Sequence of chain 3.A:
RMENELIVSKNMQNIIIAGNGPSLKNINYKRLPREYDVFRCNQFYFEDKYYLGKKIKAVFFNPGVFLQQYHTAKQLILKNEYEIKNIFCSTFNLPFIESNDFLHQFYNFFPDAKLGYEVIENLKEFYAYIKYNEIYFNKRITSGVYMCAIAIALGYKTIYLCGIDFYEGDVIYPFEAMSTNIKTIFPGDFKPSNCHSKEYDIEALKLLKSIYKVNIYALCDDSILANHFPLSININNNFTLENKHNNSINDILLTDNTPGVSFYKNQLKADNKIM

Binding-site contacts:
Ligand atom O3A contacts residue ASN49 of chain 3.A at 3.0 Å (h-bond).
Ligand atom OBA contacts residue SER150 of chain 3.A at 2.9 Å (h-bond).
Ligand atom C3A contacts residue TYR174 of chain 3.A at 3.3 Å (hydrophobic).
Ligand atom O2' contacts residue THR149 of chain 3.A at 3.1 Å (h-bond).
Ligand atom O8A contacts residue GLN50 of chain 3.A at 2.9 Å (h-bond).
Ligand atom O3' contacts residue SER150 of chain 3.A at 2.8 Å (h-bond).
Ligand atom O2A contacts residue TYR180 of chain 3.A at 2.5 Å (h-bond).
Ligand atom O8A contacts residue PHE199 of chain 3.A at 3.4 Å.
Ligand atom O3' contacts residue GLY151 of chain 3.A at 3.1 Å (h-bond).
Ligand atom O2 contacts residue ILE171 of chain 3.A at 3.5 Å.
Ligand atom OAA contacts residue ASN69 of chain 3.A at 3.1 Å (h-bond).
Ligand atom O7A contacts residue ASN69 of chain 3.A at 3.3 Å (h-bond).
Ligand atom O2 contacts residue PHE173 of chain 3.A at 3.0 Å (h-bond).
Ligand atom C3' contacts residue TYR174 of chain 3.A at 3.5 Å (hydrophobic).
Ligand atom C2 contacts residue ASP172 of chain 3.A at 3.3 Å.
Ligand atom O1A contacts residue TYR174 of chain 3.A at 2.9 Å (h-bond).
Ligand atom N4 contacts residue ILE179 of chain 3.A at 2.7 Å (h-bond).
Ligand atom N3 contacts residue ASP172 of chain 3.A at 3.3 Å (salt-bridge).
Ligand atom N3 contacts residue PHE173 of chain 3.A at 3.2 Å (h-bond).
Ligand atom OAA contacts residue ASN49 of chain 3.A at 3.0 Å (h-bond).
Ligand atom C1A contacts residue SER150 of chain 3.A at 3.1 Å.
Ligand atom O4' contacts residue ASN27 of chain 3.A at 3.1 Å (h-bond).
Ligand atom PA contacts residue TYR174 of chain 3.A at 3.2 Å.
Ligand atom C5 contacts residue GLY28 of chain 3.A at 3.4 Å.
Ligand atom O3' contacts residue THR149 of chain 3.A at 3.3 Å.
Ligand atom O4A contacts residue PRO201 of chain 3.A at 2.9 Å.
Ligand atom O9A contacts residue GLN50 of chain 3.A at 2.6 Å (h-bond).
Ligand atom O6A contacts residue ASN49 of chain 3.A at 3.4 Å (h-bond).
Ligand atom C6 contacts residue GLY28 of chain 3.A at 3.5 Å.
Ligand atom OAA contacts residue SER150 of chain 3.A at 2.4 Å (h-bond).
Ligand atom N3 contacts residue TYR174 of chain 3.A at 3.2 Å (h-bond).
Ligand atom O4' contacts residue GLY26 of chain 3.A at 3.2 Å.
Ligand atom C5' contacts residue CYS48 of chain 3.A at 3.4 Å (hydrophobic).
Ligand atom OBA contacts residue THR149 of chain 3.A at 3.5 Å.
Ligand atom O2 contacts residue ASP172 of chain 3.A at 2.8 Å (salt-bridge).
Ligand atom F3A contacts residue HIS205 of chain 3.A at 3.2 Å.
Ligand atom F3A contacts residue EDO1 of chain 3.K at 3.2 Å.
Ligand atom C4A contacts residue TYR174 of chain 3.A at 3.5 Å (hydrophobic).
Ligand atom O2A contacts residue TYR174 of chain 3.A at 2.5 Å (h-bond).
Ligand atom O9A contacts residue VAL72 of chain 3.A at 3.5 Å.

A small-molecule ligand and the protein it binds are described below.
Small molecule (SMILES): CC(=O)N[C@@H]1[C@@H](O)[C@@H](F)C(O[P](=O)(O)OC[C@H]2O[C@@H](n3ccc(N)nc3=O)[C@H](O)[C@@H]2O)(C(=O)O)O[C@H]1[C@H](O)[C@H](O)CO